Sequence of chain 46.A:
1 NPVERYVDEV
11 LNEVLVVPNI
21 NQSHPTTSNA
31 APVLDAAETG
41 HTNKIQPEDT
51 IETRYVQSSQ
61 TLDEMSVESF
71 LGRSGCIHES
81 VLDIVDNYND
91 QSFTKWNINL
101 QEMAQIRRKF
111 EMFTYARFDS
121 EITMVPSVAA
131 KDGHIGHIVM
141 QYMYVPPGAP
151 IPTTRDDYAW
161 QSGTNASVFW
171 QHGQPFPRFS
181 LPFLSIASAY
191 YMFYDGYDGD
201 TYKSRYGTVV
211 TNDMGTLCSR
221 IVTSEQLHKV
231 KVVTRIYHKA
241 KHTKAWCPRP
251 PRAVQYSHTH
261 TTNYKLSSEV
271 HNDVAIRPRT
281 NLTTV

This protein binds this small molecule.
Small molecule (SMILES): Cc1cc(CCCOc2c(C)cc(-c3noc(C(F)(F)F)n3)cc2C)on1

Binding-site contacts:
Ligand atom C5B contacts residue LEU181 of chain 46.A at 3.5 Å (hydrophobic).
Ligand atom CM3 contacts residue ASN212 of chain 46.A at 3.6 Å.
Ligand atom CM6 contacts residue TYR144 of chain 46.A at 3.6 Å (hydrophobic).
Ligand atom F2 contacts residue PHE179 of chain 46.A at 3.6 Å.
Ligand atom F3 contacts residue ALA166 of chain 46.A at 3.2 Å.
Ligand atom F3 contacts residue TYR144 of chain 46.A at 3.1 Å.
Ligand atom F1 contacts residue TYR142 of chain 46.A at 3.3 Å.
Ligand atom C4B contacts residue LEU181 of chain 46.A at 3.8 Å (hydrophobic).
Ligand atom F1 contacts residue MET124 of chain 46.A at 3.5 Å.
Ligand atom N3A contacts residue LEU217 of chain 46.A at 3.6 Å.
Ligand atom C4 contacts residue LEU100 of chain 46.A at 3.7 Å (hydrophobic).
Ligand atom F3 contacts residue TYR142 of chain 46.A at 2.6 Å.
Ligand atom C6B contacts residue LEU181 of chain 46.A at 3.5 Å (hydrophobic).
Ligand atom N1A contacts residue PHE179 of chain 46.A at 3.6 Å.
Ligand atom F2 contacts residue TYR142 of chain 46.A at 3.6 Å.
Ligand atom O1 contacts residue MET214 of chain 46.A at 3.3 Å.
Ligand atom F2 contacts residue VAL168 of chain 46.A at 2.9 Å.
Ligand atom N2 contacts residue LEU100 of chain 46.A at 3.8 Å.
Ligand atom CM4 contacts residue TYR142 of chain 46.A at 3.5 Å (hydrophobic).
Ligand atom N1A contacts residue TYR144 of chain 46.A at 3.3 Å.
Ligand atom C5B contacts residue TYR144 of chain 46.A at 3.7 Å (hydrophobic).
Ligand atom C1C contacts residue MET214 of chain 46.A at 3.5 Å (hydrophobic).
Ligand atom CM6 contacts residue MET214 of chain 46.A at 3.4 Å (hydrophobic).
Ligand atom C3A contacts residue TYR144 of chain 46.A at 3.7 Å (hydrophobic).
Ligand atom F3 contacts residue MET143 of chain 46.A at 3.3 Å.
Ligand atom CM6 contacts residue LEU184 of chain 46.A at 3.4 Å (hydrophobic).
Ligand atom C3 contacts residue LEU100 of chain 46.A at 3.6 Å (hydrophobic).
Ligand atom C3A contacts residue PHE179 of chain 46.A at 3.4 Å (hydrophobic).
Ligand atom C2A contacts residue TYR144 of chain 46.A at 3.6 Å (hydrophobic).
Ligand atom C1B contacts residue LEU181 of chain 46.A at 3.8 Å (hydrophobic).
Ligand atom C4 contacts residue TYR190 of chain 46.A at 3.6 Å (hydrophobic).
Ligand atom O1 contacts residue LEU100 of chain 46.A at 3.7 Å.
Ligand atom F1 contacts residue LEU217 of chain 46.A at 3.3 Å.
Ligand atom N3A contacts residue PHE179 of chain 46.A at 3.2 Å.
Ligand atom C2A contacts residue PHE179 of chain 46.A at 3.5 Å (hydrophobic).
Ligand atom O1B contacts residue ILE98 of chain 46.A at 3.1 Å.
Ligand atom CM3 contacts residue TYR190 of chain 46.A at 3.7 Å (hydrophobic).
Ligand atom O1A contacts residue TYR144 of chain 46.A at 3.3 Å.
Ligand atom C1B contacts residue ILE98 of chain 46.A at 3.7 Å (hydrophobic).
Ligand atom CM2 contacts residue ILE122 of chain 46.A at 3.5 Å (hydrophobic).

Sequence of chain 46.C:
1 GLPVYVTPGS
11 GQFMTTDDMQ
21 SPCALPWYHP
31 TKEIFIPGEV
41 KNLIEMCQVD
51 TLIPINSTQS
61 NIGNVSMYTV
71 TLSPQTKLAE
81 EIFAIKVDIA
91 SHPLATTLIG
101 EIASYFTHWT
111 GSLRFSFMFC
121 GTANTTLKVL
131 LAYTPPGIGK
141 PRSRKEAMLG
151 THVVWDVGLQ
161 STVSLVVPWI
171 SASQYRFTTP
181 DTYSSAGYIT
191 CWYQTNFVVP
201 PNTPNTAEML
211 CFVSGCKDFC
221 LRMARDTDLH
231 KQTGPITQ